A small-molecule ligand and the protein it binds are described below.
Small molecule (SMILES): CC(=O)N[C@@H]1[C@@H](O)[C@H](O)[C@@H](CO)O[C@H]1O

Binding-site contacts:
Ligand atom N2 contacts residue GLY21 of chain 1.D at 4.3 Å.
Ligand atom C7 contacts residue GLY21 of chain 1.D at 3.5 Å.
Ligand atom N2 contacts residue ASN25 of chain 1.D at 2.9 Å (h-bond).
Ligand atom O7 contacts residue PHE20 of chain 1.D at 4.2 Å.
Ligand atom O3 contacts residue VAL49 of chain 1.D at 4.3 Å.
Ligand atom C2 contacts residue ASN25 of chain 1.D at 2.5 Å.
Ligand atom C7 contacts residue ASN25 of chain 1.D at 3.8 Å.
Ligand atom C7 contacts residue PHE20 of chain 1.D at 4.2 Å (hydrophobic).
Ligand atom C8 contacts residue PHE24 of chain 1.D at 3.8 Å (hydrophobic).
Ligand atom C5 contacts residue ASN25 of chain 1.D at 3.7 Å.
Ligand atom C8 contacts residue PHE20 of chain 1.D at 3.4 Å (hydrophobic).
Ligand atom O7 contacts residue ASN25 of chain 1.D at 4.2 Å.
Ligand atom C1 contacts residue ASN25 of chain 1.D at 1.4 Å.
Ligand atom C4 contacts residue ASN25 of chain 1.D at 4.2 Å.
Ligand atom C8 contacts residue GLY21 of chain 1.D at 3.7 Å.
Ligand atom O5 contacts residue ASN25 of chain 1.D at 2.4 Å (h-bond).
Ligand atom C8 contacts residue LEU50 of chain 1.D at 3.8 Å (hydrophobic).
Ligand atom C3 contacts residue ASN25 of chain 1.D at 3.8 Å.
Ligand atom O7 contacts residue GLY21 of chain 1.D at 3.3 Å.

Sequence of chain 1.D:
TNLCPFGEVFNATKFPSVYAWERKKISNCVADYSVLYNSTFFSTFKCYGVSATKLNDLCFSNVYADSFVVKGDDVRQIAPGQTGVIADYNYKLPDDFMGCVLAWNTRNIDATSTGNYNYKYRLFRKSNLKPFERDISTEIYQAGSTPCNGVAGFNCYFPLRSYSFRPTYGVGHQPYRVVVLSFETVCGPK